Binding-site contacts:
Ligand atom CAA contacts residue NDP1 of chain 1.B at 3.4 Å.
Ligand atom CAG contacts residue NDP1 of chain 1.B at 3.3 Å.
Ligand atom OAB contacts residue LYS70 of chain 1.A at 3.2 Å (salt-bridge).
Ligand atom CAD contacts residue VAL276 of chain 1.A at 4.3 Å (hydrophobic).
Ligand atom CAF contacts residue PHE76 of chain 1.A at 4.4 Å (hydrophobic).
Ligand atom CAH contacts residue NDP1 of chain 1.B at 3.2 Å.
Ligand atom CAG contacts residue VAL67 of chain 1.A at 3.9 Å (hydrophobic).
Ligand atom OAC contacts residue LYS70 of chain 1.A at 4.5 Å.
Ligand atom OAB contacts residue ILE264 of chain 1.A at 4.5 Å.
Ligand atom CAD contacts residue LEU120 of chain 1.A at 4.1 Å (hydrophobic).
Ligand atom OAE contacts residue NDP1 of chain 1.B at 3.5 Å.
Ligand atom CAH contacts residue VAL67 of chain 1.A at 3.8 Å (hydrophobic).
Ligand atom OAB contacts residue PHE76 of chain 1.A at 4.4 Å.
Ligand atom OAC contacts residue PRO66 of chain 1.A at 4.3 Å.
Ligand atom CAD contacts residue PHE76 of chain 1.A at 4.4 Å (hydrophobic).
Ligand atom CAF contacts residue NDP1 of chain 1.B at 3.6 Å.
Ligand atom OAC contacts residue VAL67 of chain 1.A at 3.5 Å.
Ligand atom OAC contacts residue NDP1 of chain 1.B at 2.5 Å (h-bond).
Ligand atom CAA contacts residue ALA119 of chain 1.A at 4.0 Å (hydrophobic).
Ligand atom CAD contacts residue NDP1 of chain 1.B at 3.8 Å.
Ligand atom CAA contacts residue LEU277 of chain 1.A at 4.2 Å (hydrophobic).
Ligand atom OAB contacts residue NDP1 of chain 1.B at 3.2 Å (h-bond).
Ligand atom CAF contacts residue LYS70 of chain 1.A at 4.3 Å.
Ligand atom CAG contacts residue LEU120 of chain 1.A at 4.4 Å (hydrophobic).
Ligand atom CAA contacts residue VAL67 of chain 1.A at 3.7 Å (hydrophobic).
Ligand atom OAE contacts residue LEU120 of chain 1.A at 3.7 Å.
Ligand atom CAA contacts residue LEU157 of chain 1.A at 4.3 Å (hydrophobic).
Ligand atom OAE contacts residue VAL276 of chain 1.A at 3.8 Å.

Sequence of chain 1.A:
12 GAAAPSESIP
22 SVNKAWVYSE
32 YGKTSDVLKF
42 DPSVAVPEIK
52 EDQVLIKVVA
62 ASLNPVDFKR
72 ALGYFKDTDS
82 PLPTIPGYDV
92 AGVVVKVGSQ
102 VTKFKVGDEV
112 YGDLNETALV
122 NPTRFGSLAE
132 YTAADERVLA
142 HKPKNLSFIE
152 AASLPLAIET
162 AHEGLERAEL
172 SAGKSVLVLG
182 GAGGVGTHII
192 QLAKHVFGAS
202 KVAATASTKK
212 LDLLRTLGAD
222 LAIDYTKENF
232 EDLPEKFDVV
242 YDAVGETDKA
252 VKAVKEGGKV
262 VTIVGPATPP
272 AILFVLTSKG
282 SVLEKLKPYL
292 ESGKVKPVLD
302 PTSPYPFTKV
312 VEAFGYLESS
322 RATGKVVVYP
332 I

This protein binds this small molecule.
Small molecule (SMILES): CC1=C(O)C(=O)CO1